This small molecule binds to this protein.
Small molecule (SMILES): CC(=O)N[C@@H]1[C@@H](O)[C@H](O)[C@@H](CO)O[C@H]1O

Sequence of chain 1.C:
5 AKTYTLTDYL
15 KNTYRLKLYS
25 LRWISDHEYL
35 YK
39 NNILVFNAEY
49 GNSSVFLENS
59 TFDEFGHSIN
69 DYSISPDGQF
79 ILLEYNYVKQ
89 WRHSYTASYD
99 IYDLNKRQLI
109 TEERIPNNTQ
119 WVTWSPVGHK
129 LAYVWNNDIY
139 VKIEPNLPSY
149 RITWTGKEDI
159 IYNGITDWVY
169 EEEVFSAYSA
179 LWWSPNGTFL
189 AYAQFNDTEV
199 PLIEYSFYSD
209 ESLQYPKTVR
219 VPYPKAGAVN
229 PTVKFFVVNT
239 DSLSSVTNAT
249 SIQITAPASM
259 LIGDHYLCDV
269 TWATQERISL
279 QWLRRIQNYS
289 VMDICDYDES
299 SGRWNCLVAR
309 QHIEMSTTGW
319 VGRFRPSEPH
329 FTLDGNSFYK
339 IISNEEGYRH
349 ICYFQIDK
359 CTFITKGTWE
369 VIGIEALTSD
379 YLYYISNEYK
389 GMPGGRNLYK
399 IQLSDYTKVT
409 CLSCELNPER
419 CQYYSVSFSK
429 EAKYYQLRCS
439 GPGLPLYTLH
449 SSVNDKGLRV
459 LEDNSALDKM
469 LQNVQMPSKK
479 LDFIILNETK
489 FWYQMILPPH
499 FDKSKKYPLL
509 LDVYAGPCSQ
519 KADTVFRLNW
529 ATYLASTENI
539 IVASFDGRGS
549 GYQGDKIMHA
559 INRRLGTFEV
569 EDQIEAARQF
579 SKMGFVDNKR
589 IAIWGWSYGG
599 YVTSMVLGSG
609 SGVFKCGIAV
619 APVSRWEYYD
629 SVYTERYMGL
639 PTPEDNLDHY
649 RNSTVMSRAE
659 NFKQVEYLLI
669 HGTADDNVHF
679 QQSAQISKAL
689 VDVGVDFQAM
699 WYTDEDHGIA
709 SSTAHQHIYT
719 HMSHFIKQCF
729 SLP

Binding-site contacts:
Ligand atom O5 contacts residue ASN115 of chain 1.C at 2.4 Å (h-bond).
Ligand atom C3 contacts residue ASN115 of chain 1.C at 3.8 Å.
Ligand atom N2 contacts residue ASN115 of chain 1.C at 2.9 Å (h-bond).
Ligand atom C8 contacts residue PRO114 of chain 1.C at 4.3 Å (hydrophobic).
Ligand atom C8 contacts residue ARG112 of chain 1.C at 3.9 Å.
Ligand atom C2 contacts residue ASN115 of chain 1.C at 2.5 Å.
Ligand atom C8 contacts residue ILE113 of chain 1.C at 3.7 Å (hydrophobic).
Ligand atom C7 contacts residue ASN115 of chain 1.C at 3.3 Å.
Ligand atom C1 contacts residue ASN115 of chain 1.C at 1.4 Å.
Ligand atom C4 contacts residue ASN115 of chain 1.C at 4.3 Å.
Ligand atom O7 contacts residue ASN115 of chain 1.C at 3.4 Å (h-bond).
Ligand atom C5 contacts residue ASN115 of chain 1.C at 3.7 Å.